Sequence of chain 1.C:
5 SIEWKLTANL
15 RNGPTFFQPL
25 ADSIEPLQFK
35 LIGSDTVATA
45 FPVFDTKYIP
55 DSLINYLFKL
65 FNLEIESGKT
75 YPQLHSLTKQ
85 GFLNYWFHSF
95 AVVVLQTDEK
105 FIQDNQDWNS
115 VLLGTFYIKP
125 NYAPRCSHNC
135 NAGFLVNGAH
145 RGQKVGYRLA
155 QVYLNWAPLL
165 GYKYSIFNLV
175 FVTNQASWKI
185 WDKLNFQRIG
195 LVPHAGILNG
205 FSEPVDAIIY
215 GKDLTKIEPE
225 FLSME

The small molecule below binds the protein below.
Small molecule (SMILES): O=C(O)[C@@H]1C[C@H](O)CN1

Binding-site contacts:
Ligand atom CG contacts residue TYR121 of chain 1.C at 3.8 Å (hydrophobic).
Ligand atom O contacts residue ASN135 of chain 1.C at 2.8 Å (h-bond).
Ligand atom CA contacts residue PHE171 of chain 1.C at 4.5 Å (hydrophobic).
Ligand atom CA contacts residue ASN135 of chain 1.C at 4.3 Å.
Ligand atom CD contacts residue THR74 of chain 1.C at 4.1 Å.
Ligand atom CB contacts residue TYR75 of chain 1.C at 4.2 Å (hydrophobic).
Ligand atom CA contacts residue ALA136 of chain 1.C at 3.5 Å (hydrophobic).
Ligand atom CB contacts residue GLY137 of chain 1.C at 3.9 Å.
Ligand atom C contacts residue ASN172 of chain 1.C at 3.5 Å.
Ligand atom OD1 contacts residue PRO76 of chain 1.C at 3.9 Å.
Ligand atom OD1 contacts residue TYR75 of chain 1.C at 4.2 Å.
Ligand atom OXT contacts residue LEU173 of chain 1.C at 2.6 Å (h-bond).
Ligand atom O contacts residue ASN172 of chain 1.C at 2.9 Å (h-bond).
Ligand atom C contacts residue LEU173 of chain 1.C at 3.7 Å (hydrophobic).
Ligand atom CD contacts residue LEU173 of chain 1.C at 4.2 Å (hydrophobic).
Ligand atom OD1 contacts residue TYR121 of chain 1.C at 4.3 Å.
Ligand atom OXT contacts residue VAL174 of chain 1.C at 3.9 Å.
Ligand atom CB contacts residue TYR121 of chain 1.C at 3.1 Å (hydrophobic).
Ligand atom O contacts residue PHE171 of chain 1.C at 3.6 Å.
Ligand atom C contacts residue ALA136 of chain 1.C at 4.3 Å (hydrophobic).
Ligand atom O contacts residue LEU173 of chain 1.C at 3.8 Å.
Ligand atom CG contacts residue TYR75 of chain 1.C at 3.3 Å (hydrophobic).
Ligand atom OXT contacts residue PHE171 of chain 1.C at 3.8 Å.
Ligand atom OXT contacts residue ASN172 of chain 1.C at 3.3 Å (h-bond).
Ligand atom CG contacts residue TYR89 of chain 1.C at 4.4 Å (hydrophobic).
Ligand atom CB contacts residue ASN135 of chain 1.C at 4.0 Å.
Ligand atom CD contacts residue TYR75 of chain 1.C at 3.5 Å (hydrophobic).
Ligand atom C contacts residue PHE171 of chain 1.C at 3.9 Å (hydrophobic).
Ligand atom N contacts residue LEU173 of chain 1.C at 3.7 Å.
Ligand atom C contacts residue ASN135 of chain 1.C at 3.7 Å.
Ligand atom CB contacts residue ALA136 of chain 1.C at 3.5 Å (hydrophobic).